Binding-site contacts:
Ligand atom C7 contacts residue ASN389 of chain 1.A at 4.2 Å.
Ligand atom N2 contacts residue ASN391 of chain 1.A at 2.8 Å (h-bond).
Ligand atom O7 contacts residue ASN391 of chain 1.A at 3.4 Å (h-bond).
Ligand atom O6 contacts residue ARG349 of chain 1.A at 3.1 Å (salt-bridge).
Ligand atom C8 contacts residue ASN391 of chain 1.A at 3.5 Å.
Ligand atom C5 contacts residue ASN391 of chain 1.A at 3.7 Å.
Ligand atom C2 contacts residue ASN391 of chain 1.A at 2.5 Å.
Ligand atom C6 contacts residue ARG349 of chain 1.A at 4.0 Å.
Ligand atom C8 contacts residue ASN389 of chain 1.A at 3.5 Å.
Ligand atom C1 contacts residue ASN391 of chain 1.A at 1.5 Å.
Ligand atom C7 contacts residue ASN391 of chain 1.A at 3.2 Å.
Ligand atom N2 contacts residue ASN389 of chain 1.A at 3.8 Å.
Ligand atom C4 contacts residue ASN391 of chain 1.A at 4.2 Å.
Ligand atom C3 contacts residue ASN391 of chain 1.A at 3.8 Å.
Ligand atom O5 contacts residue ASN391 of chain 1.A at 2.4 Å (h-bond).
Ligand atom C8 contacts residue ASP392 of chain 1.A at 3.9 Å.

Sequence of chain 1.A:
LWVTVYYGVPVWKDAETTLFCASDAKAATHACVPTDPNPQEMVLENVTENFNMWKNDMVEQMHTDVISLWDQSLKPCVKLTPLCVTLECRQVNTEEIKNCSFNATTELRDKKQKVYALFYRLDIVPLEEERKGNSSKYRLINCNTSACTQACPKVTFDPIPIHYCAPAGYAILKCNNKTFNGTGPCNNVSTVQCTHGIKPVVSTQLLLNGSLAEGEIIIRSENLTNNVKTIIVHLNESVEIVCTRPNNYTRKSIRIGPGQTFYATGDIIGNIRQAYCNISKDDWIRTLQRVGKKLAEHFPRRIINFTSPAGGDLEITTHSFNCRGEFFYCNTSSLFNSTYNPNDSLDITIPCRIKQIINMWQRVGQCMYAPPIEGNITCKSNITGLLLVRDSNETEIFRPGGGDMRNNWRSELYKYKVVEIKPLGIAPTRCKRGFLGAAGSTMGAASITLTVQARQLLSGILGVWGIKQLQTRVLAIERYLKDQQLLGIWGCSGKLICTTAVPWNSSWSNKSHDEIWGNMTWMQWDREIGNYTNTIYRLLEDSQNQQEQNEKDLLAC

A small-molecule ligand and the protein it binds are described below.
Small molecule (SMILES): CC(=O)N[C@@H]1[C@@H](O)[C@H](O)[C@@H](CO)O[C@H]1O